Sequence of chain 1.A:
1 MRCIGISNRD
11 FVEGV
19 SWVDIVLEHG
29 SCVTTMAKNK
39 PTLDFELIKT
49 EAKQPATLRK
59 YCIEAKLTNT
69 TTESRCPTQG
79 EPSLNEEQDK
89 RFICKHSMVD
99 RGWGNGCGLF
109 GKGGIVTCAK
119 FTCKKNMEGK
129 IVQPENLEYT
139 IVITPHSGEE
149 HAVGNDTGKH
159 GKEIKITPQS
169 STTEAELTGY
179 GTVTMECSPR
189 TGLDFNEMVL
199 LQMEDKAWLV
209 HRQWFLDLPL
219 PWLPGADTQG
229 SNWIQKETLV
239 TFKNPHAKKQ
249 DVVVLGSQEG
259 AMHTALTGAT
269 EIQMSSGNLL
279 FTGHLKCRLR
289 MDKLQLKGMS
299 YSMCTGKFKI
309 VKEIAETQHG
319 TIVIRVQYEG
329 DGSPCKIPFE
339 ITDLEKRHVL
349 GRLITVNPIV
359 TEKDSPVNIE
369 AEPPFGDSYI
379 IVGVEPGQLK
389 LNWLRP

The small molecule below binds the protein below.
Small molecule (SMILES): CC(=O)N[C@H]1[C@H](O[C@H]2[C@H](O)[C@@H](NC(C)=O)CO[C@@H]2CO[C@@H]2O[C@@H](C)[C@@H](O)[C@@H](O)[C@@H]2O)O[C@H](CO)[C@@H](O[C@@H]2O[C@H](CO[C@H]3O[C@H](CO)[C@@H](O)[C@H](O)[C@@H]3O)[C@@H](O)[C@H](O[C@H]3O[C@H](CO)[C@@H](O)[C@H](O)[C@@H]3O)[C@@H]2O)[C@@H]1O

Binding-site contacts:
Ligand atom O7 contacts residue ASN153 of chain 1.A at 2.9 Å (h-bond).
Ligand atom C3 contacts residue HIS149 of chain 1.A at 4.0 Å.
Ligand atom C7 contacts residue HIS149 of chain 1.A at 4.3 Å.
Ligand atom C5 contacts residue GLU147 of chain 1.A at 4.3 Å.
Ligand atom C1 contacts residue HIS158 of chain 1.A at 4.2 Å.
Ligand atom C1 contacts residue LYS157 of chain 1.A at 4.4 Å.
Ligand atom C2 contacts residue HIS149 of chain 1.A at 3.9 Å.
Ligand atom C5 contacts residue ASN153 of chain 1.A at 3.6 Å.
Ligand atom C8 contacts residue LYS157 of chain 1.A at 3.7 Å.
Ligand atom C1 contacts residue ASN153 of chain 1.A at 1.4 Å.
Ligand atom C6 contacts residue LYS157 of chain 1.A at 3.4 Å.
Ligand atom C6 contacts residue HIS158 of chain 1.A at 4.2 Å.
Ligand atom C7 contacts residue ASN153 of chain 1.A at 3.2 Å.
Ligand atom C2 contacts residue HIS149 of chain 1.A at 4.3 Å.
Ligand atom O6 contacts residue HIS149 of chain 1.A at 3.0 Å (h-bond).
Ligand atom N2 contacts residue ASN153 of chain 1.A at 3.0 Å (h-bond).
Ligand atom O6 contacts residue HIS158 of chain 1.A at 3.8 Å.
Ligand atom C6 contacts residue LYS157 of chain 1.A at 4.0 Å.
Ligand atom O7 contacts residue VAL151 of chain 1.A at 4.2 Å.
Ligand atom O3 contacts residue HIS149 of chain 1.A at 3.4 Å.
Ligand atom C7 contacts residue LYS157 of chain 1.A at 4.2 Å.
Ligand atom O7 contacts residue LYS157 of chain 1.A at 4.0 Å.
Ligand atom C4 contacts residue ASN153 of chain 1.A at 4.2 Å.
Ligand atom O5 contacts residue THR155 of chain 1.A at 4.1 Å.
Ligand atom O5 contacts residue HIS158 of chain 1.A at 3.2 Å (h-bond).
Ligand atom C5 contacts residue HIS149 of chain 1.A at 4.3 Å.
Ligand atom O5 contacts residue GLU147 of chain 1.A at 4.1 Å.
Ligand atom C6 contacts residue HIS149 of chain 1.A at 4.2 Å.
Ligand atom C2 contacts residue ASN153 of chain 1.A at 2.5 Å.
Ligand atom C5 contacts residue HIS158 of chain 1.A at 3.9 Å.
Ligand atom O6 contacts residue LYS157 of chain 1.A at 4.1 Å.
Ligand atom O7 contacts residue HIS149 of chain 1.A at 3.2 Å (h-bond).
Ligand atom O5 contacts residue ASN153 of chain 1.A at 2.3 Å (h-bond).
Ligand atom C4 contacts residue HIS149 of chain 1.A at 4.0 Å.
Ligand atom C1 contacts residue HIS149 of chain 1.A at 4.1 Å.
Ligand atom C3 contacts residue ASN153 of chain 1.A at 3.8 Å.
Ligand atom O5 contacts residue HIS158 of chain 1.A at 3.9 Å.
Ligand atom O5 contacts residue HIS149 of chain 1.A at 3.8 Å.
Ligand atom O5 contacts residue LYS157 of chain 1.A at 4.4 Å.
Ligand atom O2 contacts residue HIS149 of chain 1.A at 3.0 Å (h-bond).